Binding-site contacts:
Ligand atom C04 contacts residue SER215 of chain 1.A at 3.4 Å.
Ligand atom N40 contacts residue GLN46 of chain 1.A at 3.3 Å (h-bond).
Ligand atom O05 contacts residue THR216 of chain 1.A at 3.7 Å.
Ligand atom N15 contacts residue LYS206 of chain 1.A at 3.1 Å (salt-bridge).
Ligand atom C19 contacts residue PHE239 of chain 1.A at 3.6 Å (hydrophobic).
Ligand atom N40 contacts residue LEU226 of chain 1.A at 3.5 Å (h-bond).
Ligand atom C28 contacts residue THR307 of chain 1.A at 3.5 Å.
Ligand atom C18 contacts residue LEU393 of chain 1.A at 3.4 Å (hydrophobic).
Ligand atom C23 contacts residue PHE390 of chain 1.A at 3.7 Å (hydrophobic).
Ligand atom C33 contacts residue LEU150 of chain 1.A at 3.7 Å (hydrophobic).
Ligand atom O21 contacts residue ARG389 of chain 1.A at 2.8 Å (salt-bridge).
Ligand atom C33 contacts residue PHE390 of chain 1.A at 3.8 Å (hydrophobic).
Ligand atom C35 contacts residue SER40 of chain 1.A at 3.5 Å.
Ligand atom C28 contacts residue CYS305 of chain 1.A at 3.8 Å (hydrophobic).
Ligand atom C20 contacts residue PHE239 of chain 1.A at 3.8 Å (hydrophobic).
Ligand atom C09 contacts residue TRP212 of chain 1.A at 3.6 Å (hydrophobic).
Ligand atom N40 contacts residue VAL45 of chain 1.A at 3.6 Å.
Ligand atom C39 contacts residue LEU226 of chain 1.A at 3.8 Å (hydrophobic).
Ligand atom C38 contacts residue TRP42 of chain 1.A at 3.7 Å (hydrophobic).
Ligand atom C17 contacts residue MET242 of chain 1.A at 3.8 Å (hydrophobic).
Ligand atom C41 contacts residue LEU226 of chain 1.A at 3.8 Å (hydrophobic).
Ligand atom C29 contacts residue CYS305 of chain 1.A at 3.5 Å (hydrophobic).
Ligand atom C34 contacts residue LEU150 of chain 1.A at 3.8 Å (hydrophobic).
Ligand atom O30 contacts residue GLN230 of chain 1.A at 3.8 Å.
Ligand atom C32 contacts residue TRP212 of chain 1.A at 3.7 Å (hydrophobic).
Ligand atom O21 contacts residue LEU393 of chain 1.A at 3.3 Å.
Ligand atom C36 contacts residue LEU41 of chain 1.A at 3.6 Å (hydrophobic).
Ligand atom N40 contacts residue GLN230 of chain 1.A at 3.4 Å.
Ligand atom N40 contacts residue TRP42 of chain 1.A at 3.8 Å.
Ligand atom C27 contacts residue THR307 of chain 1.A at 3.7 Å.
Ligand atom C26 contacts residue PHE390 of chain 1.A at 3.6 Å (hydrophobic).
Ligand atom C20 contacts residue ARG389 of chain 1.A at 3.4 Å.
Ligand atom O22 contacts residue ARG389 of chain 1.A at 2.8 Å (salt-bridge).
Ligand atom C34 contacts residue SER40 of chain 1.A at 3.2 Å.
Ligand atom C20 contacts residue LEU393 of chain 1.A at 3.8 Å (hydrophobic).
Ligand atom F01 contacts residue LEU226 of chain 1.A at 3.8 Å.
Ligand atom C23 contacts residue PHE239 of chain 1.A at 3.8 Å (hydrophobic).
Ligand atom C13 contacts residue LEU210 of chain 1.A at 3.8 Å (hydrophobic).
Ligand atom C39 contacts residue TRP42 of chain 1.A at 3.6 Å (hydrophobic).
Ligand atom F01 contacts residue TRP212 of chain 1.A at 3.1 Å.

Sequence of chain 1.A:
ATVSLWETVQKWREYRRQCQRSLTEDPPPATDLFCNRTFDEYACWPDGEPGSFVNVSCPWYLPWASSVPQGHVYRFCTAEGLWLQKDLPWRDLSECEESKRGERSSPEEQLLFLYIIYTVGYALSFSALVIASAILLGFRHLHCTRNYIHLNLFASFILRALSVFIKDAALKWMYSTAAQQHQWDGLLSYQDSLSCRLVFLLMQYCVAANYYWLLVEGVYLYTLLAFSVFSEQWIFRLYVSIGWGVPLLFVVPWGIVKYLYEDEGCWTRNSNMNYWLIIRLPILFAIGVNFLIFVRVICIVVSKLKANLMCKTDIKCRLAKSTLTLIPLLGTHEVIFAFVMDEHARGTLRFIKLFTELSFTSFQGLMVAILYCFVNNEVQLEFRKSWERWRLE

A protein and the small-molecule ligand that binds it are described below.
Small molecule (SMILES): N#Cc1ccc(COc2cccc(C3CCN(Cc4nc5ccc(C(=O)O)cc5n4C[C@@H]4CCO4)CC3)n2)c(F)c1